Sequence of chain 1.A:
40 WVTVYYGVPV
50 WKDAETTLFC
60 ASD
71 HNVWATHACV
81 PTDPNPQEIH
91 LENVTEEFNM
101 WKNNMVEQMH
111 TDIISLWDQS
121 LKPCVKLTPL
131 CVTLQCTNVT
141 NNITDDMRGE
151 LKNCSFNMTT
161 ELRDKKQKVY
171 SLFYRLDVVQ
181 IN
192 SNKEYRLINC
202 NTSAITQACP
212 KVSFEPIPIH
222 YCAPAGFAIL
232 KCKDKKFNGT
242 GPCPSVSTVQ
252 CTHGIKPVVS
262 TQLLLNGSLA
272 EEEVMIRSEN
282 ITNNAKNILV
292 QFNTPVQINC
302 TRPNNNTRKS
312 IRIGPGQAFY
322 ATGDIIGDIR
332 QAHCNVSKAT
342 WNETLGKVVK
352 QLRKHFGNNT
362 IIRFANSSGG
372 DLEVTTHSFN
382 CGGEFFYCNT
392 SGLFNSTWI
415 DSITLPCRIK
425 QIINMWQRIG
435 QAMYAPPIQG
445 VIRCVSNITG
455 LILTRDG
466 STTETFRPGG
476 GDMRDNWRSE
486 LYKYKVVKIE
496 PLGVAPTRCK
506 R

This small molecule binds to this protein.
Small molecule (SMILES): CC(=O)N[C@H]1[C@H](O[C@H]2[C@H](O)[C@@H](NC(C)=O)CO[C@@H]2CO)O[C@H](CO)[C@@H](O)[C@@H]1O

Binding-site contacts:
Ligand atom C3 contacts residue TYR170 of chain 1.A at 3.8 Å (hydrophobic).
Ligand atom C7 contacts residue ASP325 of chain 1.A at 4.0 Å.
Ligand atom O5 contacts residue ASN153 of chain 1.A at 2.4 Å (h-bond).
Ligand atom N2 contacts residue TYR170 of chain 1.A at 4.4 Å.
Ligand atom C2 contacts residue ASP325 of chain 1.A at 4.0 Å.
Ligand atom C1 contacts residue TYR170 of chain 1.A at 3.8 Å (hydrophobic).
Ligand atom C7 contacts residue ASN153 of chain 1.A at 3.3 Å.
Ligand atom C8 contacts residue VAL139 of chain 1.A at 3.9 Å (hydrophobic).
Ligand atom C8 contacts residue TYR170 of chain 1.A at 3.8 Å (hydrophobic).
Ligand atom C7 contacts residue ASN141 of chain 1.A at 4.2 Å.
Ligand atom C2 contacts residue TYR170 of chain 1.A at 4.4 Å (hydrophobic).
Ligand atom C1 contacts residue ASN153 of chain 1.A at 1.4 Å.
Ligand atom N2 contacts residue ASP325 of chain 1.A at 3.2 Å (salt-bridge).
Ligand atom O3 contacts residue ASP325 of chain 1.A at 3.0 Å (salt-bridge).
Ligand atom O7 contacts residue ASN153 of chain 1.A at 3.3 Å (h-bond).
Ligand atom O7 contacts residue TYR170 of chain 1.A at 3.9 Å.
Ligand atom O4 contacts residue TYR170 of chain 1.A at 4.2 Å.
Ligand atom N2 contacts residue ASN153 of chain 1.A at 2.8 Å (h-bond).
Ligand atom C3 contacts residue ASN153 of chain 1.A at 3.6 Å.
Ligand atom C5 contacts residue TYR170 of chain 1.A at 4.2 Å (hydrophobic).
Ligand atom C7 contacts residue TYR170 of chain 1.A at 4.0 Å (hydrophobic).
Ligand atom O3 contacts residue TYR170 of chain 1.A at 4.3 Å.
Ligand atom C4 contacts residue ASN153 of chain 1.A at 4.2 Å.
Ligand atom C4 contacts residue TYR170 of chain 1.A at 4.5 Å (hydrophobic).
Ligand atom O6 contacts residue TYR170 of chain 1.A at 4.4 Å.
Ligand atom O7 contacts residue ASN141 of chain 1.A at 3.5 Å (h-bond).
Ligand atom O7 contacts residue VAL139 of chain 1.A at 4.4 Å.
Ligand atom C3 contacts residue ASP325 of chain 1.A at 3.8 Å.
Ligand atom C8 contacts residue LEU172 of chain 1.A at 4.1 Å (hydrophobic).
Ligand atom O5 contacts residue TYR170 of chain 1.A at 4.4 Å.
Ligand atom C2 contacts residue ASN153 of chain 1.A at 2.4 Å.
Ligand atom C8 contacts residue ASP325 of chain 1.A at 3.8 Å.
Ligand atom C8 contacts residue ASN153 of chain 1.A at 4.4 Å.
Ligand atom C5 contacts residue ASN153 of chain 1.A at 3.6 Å.